Binding-site contacts:
Ligand atom N contacts residue PHE462 of chain 1.C at 4.1 Å.
Ligand atom OXT contacts residue THR496 of chain 1.C at 4.1 Å.
Ligand atom CA contacts residue ASP710 of chain 1.C at 3.5 Å.
Ligand atom CA contacts residue THR496 of chain 1.C at 3.6 Å.
Ligand atom C contacts residue PRO494 of chain 1.C at 3.5 Å (hydrophobic).
Ligand atom OXT contacts residue PRO494 of chain 1.C at 4.5 Å.
Ligand atom OXT contacts residue PHE462 of chain 1.C at 3.3 Å.
Ligand atom N contacts residue ASP710 of chain 1.C at 2.6 Å (salt-bridge).
Ligand atom C contacts residue ARG501 of chain 1.C at 3.6 Å.
Ligand atom OXT contacts residue SER666 of chain 1.C at 2.6 Å (h-bond).
Ligand atom C contacts residue SER666 of chain 1.C at 3.0 Å.
Ligand atom C contacts residue LEU495 of chain 1.C at 4.5 Å (hydrophobic).
Ligand atom CA contacts residue PHE462 of chain 1.C at 3.5 Å (hydrophobic).
Ligand atom C contacts residue THR496 of chain 1.C at 3.3 Å.
Ligand atom N contacts residue PRO494 of chain 1.C at 3.0 Å (h-bond).
Ligand atom CA contacts residue TRP709 of chain 1.C at 3.8 Å (hydrophobic).
Ligand atom OXT contacts residue SER665 of chain 1.C at 4.2 Å.
Ligand atom O contacts residue PRO494 of chain 1.C at 3.0 Å (h-bond).
Ligand atom O contacts residue THR496 of chain 1.C at 2.6 Å (h-bond).
Ligand atom CA contacts residue PRO494 of chain 1.C at 3.4 Å (hydrophobic).
Ligand atom CA contacts residue SER666 of chain 1.C at 4.1 Å.
Ligand atom O contacts residue PHE462 of chain 1.C at 3.9 Å.
Ligand atom OXT contacts residue ARG501 of chain 1.C at 3.1 Å (salt-bridge).
Ligand atom N contacts residue THR496 of chain 1.C at 3.1 Å (h-bond).
Ligand atom O contacts residue SER666 of chain 1.C at 3.1 Å (h-bond).
Ligand atom O contacts residue ARG501 of chain 1.C at 3.1 Å (salt-bridge).
Ligand atom O contacts residue LEU495 of chain 1.C at 3.3 Å.
Ligand atom C contacts residue PHE462 of chain 1.C at 3.5 Å (hydrophobic).
Ligand atom N contacts residue TRP709 of chain 1.C at 4.4 Å.
Ligand atom N contacts residue PHE736 of chain 1.C at 3.7 Å.

Sequence of chain 1.C:
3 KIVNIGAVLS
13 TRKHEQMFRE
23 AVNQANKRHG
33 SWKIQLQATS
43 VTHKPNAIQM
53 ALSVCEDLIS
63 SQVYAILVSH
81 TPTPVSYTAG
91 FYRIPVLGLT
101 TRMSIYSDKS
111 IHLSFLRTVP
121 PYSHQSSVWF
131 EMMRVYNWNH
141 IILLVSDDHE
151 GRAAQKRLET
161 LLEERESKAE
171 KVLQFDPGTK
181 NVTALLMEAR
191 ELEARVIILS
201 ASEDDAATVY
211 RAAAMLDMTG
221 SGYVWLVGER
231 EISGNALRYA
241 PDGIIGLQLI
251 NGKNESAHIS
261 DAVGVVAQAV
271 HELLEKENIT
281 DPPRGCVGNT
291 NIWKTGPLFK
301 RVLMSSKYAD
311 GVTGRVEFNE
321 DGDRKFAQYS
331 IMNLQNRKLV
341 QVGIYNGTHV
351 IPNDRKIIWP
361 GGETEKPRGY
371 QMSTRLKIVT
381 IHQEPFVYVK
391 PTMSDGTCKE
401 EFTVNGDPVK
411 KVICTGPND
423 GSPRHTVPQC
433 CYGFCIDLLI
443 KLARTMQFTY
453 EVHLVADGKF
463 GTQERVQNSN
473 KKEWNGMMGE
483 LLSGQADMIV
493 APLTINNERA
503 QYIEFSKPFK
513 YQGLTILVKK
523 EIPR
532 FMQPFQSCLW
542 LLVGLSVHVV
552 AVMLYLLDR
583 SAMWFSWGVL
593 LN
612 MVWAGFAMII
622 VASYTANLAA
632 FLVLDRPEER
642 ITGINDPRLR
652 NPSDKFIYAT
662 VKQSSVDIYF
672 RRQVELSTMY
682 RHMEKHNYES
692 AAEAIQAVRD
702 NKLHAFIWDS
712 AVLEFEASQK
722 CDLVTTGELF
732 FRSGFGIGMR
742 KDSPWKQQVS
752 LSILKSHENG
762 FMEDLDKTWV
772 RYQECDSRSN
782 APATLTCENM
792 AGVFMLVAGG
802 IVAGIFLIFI

The protein below binds the small molecule below.
Small molecule (SMILES): NCC(=O)O